This small molecule binds to this protein.
Small molecule (SMILES): COC1CCC(n2c([C@@H]3CCCC(=O)N3c3cc(C(F)(F)F)cc(C(F)(F)F)c3)nc3cc(-c4c(C)noc4C)ccc32)CC1

Binding-site contacts:
Ligand atom C15 contacts residue ASN87 of chain 1.B at 3.7 Å.
Ligand atom C20 contacts residue ILE41 of chain 1.B at 3.7 Å (hydrophobic).
Ligand atom F44 contacts residue LEU28 of chain 1.B at 3.7 Å.
Ligand atom C33 contacts residue ARG92 of chain 1.B at 3.5 Å.
Ligand atom C21 contacts residue LEU39 of chain 1.B at 3.8 Å (hydrophobic).
Ligand atom N17 contacts residue VAL34 of chain 1.B at 3.8 Å.
Ligand atom C12 contacts residue PRO29 of chain 1.B at 3.5 Å (hydrophobic).
Ligand atom C28 contacts residue LEU38 of chain 1.B at 3.7 Å (hydrophobic).
Ligand atom C11 contacts residue PRO29 of chain 1.B at 3.7 Å (hydrophobic).
Ligand atom C21 contacts residue VAL93 of chain 1.B at 3.9 Å (hydrophobic).
Ligand atom C02 contacts residue ARG92 of chain 1.B at 3.8 Å.
Ligand atom N17 contacts residue VAL93 of chain 1.B at 3.8 Å.
Ligand atom C09 contacts residue LEU39 of chain 1.B at 3.9 Å (hydrophobic).
Ligand atom N17 contacts residue ASN87 of chain 1.B at 3.3 Å (h-bond).
Ligand atom C26 contacts residue GLN32 of chain 1.B at 3.8 Å.
Ligand atom C20 contacts residue ASN87 of chain 1.B at 3.7 Å.
Ligand atom C14 contacts residue VAL34 of chain 1.B at 3.9 Å (hydrophobic).
Ligand atom C35 contacts residue ARG92 of chain 1.B at 3.6 Å.
Ligand atom F37 contacts residue ARG92 of chain 1.B at 3.2 Å.
Ligand atom C19 contacts residue VAL93 of chain 1.B at 3.7 Å (hydrophobic).
Ligand atom C19 contacts residue PRO29 of chain 1.B at 3.5 Å (hydrophobic).
Ligand atom C20 contacts residue LEU39 of chain 1.B at 3.8 Å (hydrophobic).
Ligand atom C30 contacts residue GLN32 of chain 1.B at 3.6 Å.
Ligand atom F36 contacts residue PRO29 of chain 1.B at 3.1 Å.
Ligand atom F38 contacts residue ARG92 of chain 1.B at 3.1 Å.
Ligand atom O16 contacts residue TYR44 of chain 1.B at 3.9 Å.
Ligand atom F38 contacts residue PHE96 of chain 1.B at 3.2 Å.
Ligand atom O16 contacts residue ASN87 of chain 1.B at 3.1 Å (h-bond).
Ligand atom C18 contacts residue VAL34 of chain 1.B at 3.6 Å (hydrophobic).
Ligand atom C27 contacts residue LEU38 of chain 1.B at 3.8 Å (hydrophobic).
Ligand atom F36 contacts residue PHE96 of chain 1.B at 3.6 Å.
Ligand atom F43 contacts residue LEU28 of chain 1.B at 3.3 Å.
Ligand atom F36 contacts residue VAL93 of chain 1.B at 3.6 Å.
Ligand atom F37 contacts residue VAL93 of chain 1.B at 3.6 Å.
Ligand atom C05 contacts residue LEU39 of chain 1.B at 3.5 Å (hydrophobic).
Ligand atom C18 contacts residue VAL93 of chain 1.B at 3.6 Å (hydrophobic).
Ligand atom C34 contacts residue ARG92 of chain 1.B at 3.6 Å.
Ligand atom C07 contacts residue LEU39 of chain 1.B at 3.7 Å (hydrophobic).
Ligand atom O01 contacts residue ARG92 of chain 1.B at 2.8 Å (salt-bridge).
Ligand atom N08 contacts residue LEU39 of chain 1.B at 3.7 Å.

Sequence of chain 1.B:
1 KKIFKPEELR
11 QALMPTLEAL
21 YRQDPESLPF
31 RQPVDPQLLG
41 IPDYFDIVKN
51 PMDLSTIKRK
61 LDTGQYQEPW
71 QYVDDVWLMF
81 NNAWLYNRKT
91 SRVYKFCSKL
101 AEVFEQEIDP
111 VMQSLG